Sequence of chain 1.D:
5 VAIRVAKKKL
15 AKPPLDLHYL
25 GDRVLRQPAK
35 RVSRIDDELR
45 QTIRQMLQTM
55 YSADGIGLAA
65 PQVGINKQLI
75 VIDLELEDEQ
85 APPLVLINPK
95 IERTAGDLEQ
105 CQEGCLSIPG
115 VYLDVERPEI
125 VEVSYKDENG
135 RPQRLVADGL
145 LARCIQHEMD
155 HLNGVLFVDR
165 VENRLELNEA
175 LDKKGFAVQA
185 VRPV

The protein below binds the small molecule below.
Small molecule (SMILES): CCCCC[C@H](CC(=O)NO)C(=O)N[C@H](C(=O)N1CCC[C@H]1CO)C(C)C

Binding-site contacts:
Ligand atom C3 contacts residue HIS151 of chain 1.D at 3.6 Å.
Ligand atom C10 contacts residue GLU107 of chain 1.D at 4.0 Å.
Ligand atom O4 contacts residue ZN1 of chain 1.O at 2.2 Å.
Ligand atom C9 contacts residue HIS151 of chain 1.D at 3.5 Å.
Ligand atom O20 contacts residue GLU107 of chain 1.D at 3.8 Å.
Ligand atom O2 contacts residue GLN66 of chain 1.D at 2.7 Å (h-bond).
Ligand atom N1 contacts residue GLU152 of chain 1.D at 2.6 Å (salt-bridge).
Ligand atom N1 contacts residue ZN1 of chain 1.O at 3.0 Å.
Ligand atom N14 contacts residue GLY108 of chain 1.D at 3.1 Å (h-bond).
Ligand atom C6 contacts residue GLY108 of chain 1.D at 3.8 Å.
Ligand atom N1 contacts residue HIS151 of chain 1.D at 3.6 Å.
Ligand atom C3 contacts residue GLU152 of chain 1.D at 3.8 Å.
Ligand atom N1 contacts residue GLY61 of chain 1.D at 3.2 Å (h-bond).
Ligand atom C5 contacts residue LEU110 of chain 1.D at 3.8 Å (hydrophobic).
Ligand atom C8 contacts residue ILE60 of chain 1.D at 3.7 Å (hydrophobic).
Ligand atom O4 contacts residue GLN66 of chain 1.D at 3.2 Å (h-bond).
Ligand atom O4 contacts residue CYS109 of chain 1.D at 3.4 Å.
Ligand atom C5 contacts residue GLY61 of chain 1.D at 3.3 Å.
Ligand atom C12 contacts residue GLY108 of chain 1.D at 3.9 Å.
Ligand atom O4 contacts residue LEU110 of chain 1.D at 2.9 Å (h-bond).
Ligand atom C11 contacts residue GLU107 of chain 1.D at 3.7 Å.
Ligand atom C7 contacts residue ILE60 of chain 1.D at 4.0 Å (hydrophobic).
Ligand atom C3 contacts residue GLN66 of chain 1.D at 3.9 Å.
Ligand atom O2 contacts residue HIS155 of chain 1.D at 3.0 Å.
Ligand atom C3 contacts residue GLY61 of chain 1.D at 3.5 Å.
Ligand atom O4 contacts residue HIS151 of chain 1.D at 3.4 Å (h-bond).
Ligand atom O2 contacts residue HIS151 of chain 1.D at 3.2 Å.
Ligand atom O13 contacts residue ILE60 of chain 1.D at 3.1 Å (h-bond).
Ligand atom O27 contacts residue GLN106 of chain 1.D at 3.2 Å (h-bond).
Ligand atom N1 contacts residue GLN66 of chain 1.D at 3.5 Å (h-bond).
Ligand atom C7 contacts residue GLU152 of chain 1.D at 3.5 Å.
Ligand atom C3 contacts residue ZN1 of chain 1.O at 2.9 Å.
Ligand atom O13 contacts residue GLY59 of chain 1.D at 3.4 Å.
Ligand atom O2 contacts residue ZN1 of chain 1.O at 2.4 Å.
Ligand atom C3 contacts residue LEU110 of chain 1.D at 3.8 Å (hydrophobic).
Ligand atom O2 contacts residue GLU152 of chain 1.D at 2.6 Å (salt-bridge).
Ligand atom O20 contacts residue GLY108 of chain 1.D at 2.9 Å (h-bond).
Ligand atom C24 contacts residue ILE60 of chain 1.D at 3.9 Å (hydrophobic).
Ligand atom C9 contacts residue GLY108 of chain 1.D at 3.9 Å.
Ligand atom C18 contacts residue TYR116 of chain 1.D at 3.6 Å (hydrophobic).